Binding-site contacts:
Ligand atom C6B contacts residue LEU83 of chain 1.A at 3.7 Å (hydrophobic).
Ligand atom C1A contacts residue ASP145 of chain 1.A at 3.5 Å.
Ligand atom C6 contacts residue LEU83 of chain 1.A at 3.2 Å (hydrophobic).
Ligand atom C2B contacts residue ASP86 of chain 1.A at 3.8 Å.
Ligand atom F8B contacts residue ILE10 of chain 1.A at 3.5 Å.
Ligand atom N1 contacts residue LEU83 of chain 1.A at 2.7 Å (h-bond).
Ligand atom C6 contacts residue ALA31 of chain 1.A at 3.6 Å (hydrophobic).
Ligand atom C3A contacts residue ASP145 of chain 1.A at 3.5 Å.
Ligand atom C3B contacts residue ILE10 of chain 1.A at 3.6 Å (hydrophobic).
Ligand atom C4B contacts residue ASP86 of chain 1.A at 3.6 Å.
Ligand atom C6 contacts residue PHE82 of chain 1.A at 3.6 Å (hydrophobic).
Ligand atom N7 contacts residue LEU83 of chain 1.A at 2.6 Å (h-bond).
Ligand atom C4 contacts residue LEU134 of chain 1.A at 3.4 Å (hydrophobic).
Ligand atom C1B contacts residue ILE10 of chain 1.A at 3.6 Å (hydrophobic).
Ligand atom N7 contacts residue ILE10 of chain 1.A at 3.9 Å.
Ligand atom N1 contacts residue PHE82 of chain 1.A at 3.8 Å.
Ligand atom N3 contacts residue LEU134 of chain 1.A at 3.5 Å.
Ligand atom C5B contacts residue HIS84 of chain 1.A at 3.5 Å.
Ligand atom C7B contacts residue ASP86 of chain 1.A at 3.8 Å.
Ligand atom C5 contacts residue GLU81 of chain 1.A at 3.7 Å.
Ligand atom F9B contacts residue LYS89 of chain 1.A at 3.1 Å.
Ligand atom F9B contacts residue ASP86 of chain 1.A at 3.0 Å.
Ligand atom C2B contacts residue ILE10 of chain 1.A at 3.4 Å (hydrophobic).
Ligand atom C6A contacts residue PHE80 of chain 1.A at 3.4 Å (hydrophobic).
Ligand atom C5 contacts residue ALA31 of chain 1.A at 3.4 Å (hydrophobic).
Ligand atom C6B contacts residue GLN85 of chain 1.A at 3.5 Å.
Ligand atom C7A contacts residue ASP145 of chain 1.A at 3.2 Å.
Ligand atom C1B contacts residue LEU83 of chain 1.A at 3.6 Å (hydrophobic).
Ligand atom C3B contacts residue ASP86 of chain 1.A at 3.1 Å.
Ligand atom C6 contacts residue GLU81 of chain 1.A at 3.3 Å.
Ligand atom C6 contacts residue LEU134 of chain 1.A at 3.7 Å (hydrophobic).
Ligand atom C5 contacts residue LEU134 of chain 1.A at 3.4 Å (hydrophobic).
Ligand atom C6B contacts residue HIS84 of chain 1.A at 3.2 Å.
Ligand atom C6A contacts residue ASP145 of chain 1.A at 3.3 Å.
Ligand atom C5A contacts residue LEU134 of chain 1.A at 3.9 Å (hydrophobic).
Ligand atom C2 contacts residue LEU134 of chain 1.A at 3.7 Å (hydrophobic).
Ligand atom N2A contacts residue ASP145 of chain 1.A at 2.8 Å (salt-bridge).
Ligand atom C5B contacts residue GLN85 of chain 1.A at 3.8 Å.
Ligand atom C2 contacts residue LEU83 of chain 1.A at 3.1 Å (hydrophobic).
Ligand atom F1B contacts residue LYS89 of chain 1.A at 3.9 Å.

This small molecule binds to this protein.
Small molecule (SMILES): Cc1nc(C)c(-c2ccnc(Nc3ccc(C(F)(F)F)cc3)n2)s1

Sequence of chain 1.A:
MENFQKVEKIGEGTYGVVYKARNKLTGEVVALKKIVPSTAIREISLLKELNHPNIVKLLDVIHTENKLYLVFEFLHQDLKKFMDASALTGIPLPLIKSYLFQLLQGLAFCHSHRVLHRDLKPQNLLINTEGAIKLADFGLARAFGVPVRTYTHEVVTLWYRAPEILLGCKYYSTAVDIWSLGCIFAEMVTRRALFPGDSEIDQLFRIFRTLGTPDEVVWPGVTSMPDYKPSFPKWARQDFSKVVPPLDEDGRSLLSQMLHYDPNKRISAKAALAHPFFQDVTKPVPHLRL